Sequence of chain 1.B:
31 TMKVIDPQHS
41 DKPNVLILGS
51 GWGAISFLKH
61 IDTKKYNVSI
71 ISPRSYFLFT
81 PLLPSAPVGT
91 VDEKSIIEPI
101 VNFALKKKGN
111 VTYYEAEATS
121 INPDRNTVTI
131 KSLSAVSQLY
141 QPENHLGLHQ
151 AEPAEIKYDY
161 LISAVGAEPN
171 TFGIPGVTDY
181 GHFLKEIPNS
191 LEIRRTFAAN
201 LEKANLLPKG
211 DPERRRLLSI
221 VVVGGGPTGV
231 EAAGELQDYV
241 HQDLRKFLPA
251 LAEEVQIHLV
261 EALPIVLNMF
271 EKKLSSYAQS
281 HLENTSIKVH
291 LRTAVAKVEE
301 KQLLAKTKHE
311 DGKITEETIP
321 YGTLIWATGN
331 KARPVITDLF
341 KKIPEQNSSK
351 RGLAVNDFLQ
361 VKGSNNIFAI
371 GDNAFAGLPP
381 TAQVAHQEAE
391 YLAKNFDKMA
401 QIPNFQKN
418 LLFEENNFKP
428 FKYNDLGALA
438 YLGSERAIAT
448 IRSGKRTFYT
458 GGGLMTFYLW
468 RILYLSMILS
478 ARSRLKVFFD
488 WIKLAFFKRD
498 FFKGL

A small-molecule ligand and the protein it binds are described below.
Small molecule (SMILES): COCCOCCOCCOc1ccc(C(C)(C)CC(C)(C)C)cc1

Binding-site contacts:
Ligand atom C6 contacts residue PHE485 of chain 1.B at 4.3 Å (hydrophobic).
Ligand atom O15 contacts residue ALA492 of chain 1.B at 3.7 Å.
Ligand atom C13 contacts residue ARG468 of chain 1.B at 3.4 Å.
Ligand atom C3 contacts residue ARG468 of chain 1.B at 3.5 Å.
Ligand atom C11 contacts residue TRP488 of chain 1.B at 3.8 Å (hydrophobic).
Ligand atom C11 contacts residue ARG468 of chain 1.B at 4.0 Å.
Ligand atom C16 contacts residue ALA492 of chain 1.B at 4.0 Å (hydrophobic).
Ligand atom C20 contacts residue ALA492 of chain 1.B at 3.3 Å (hydrophobic).
Ligand atom C19 contacts residue ALA492 of chain 1.B at 4.0 Å (hydrophobic).
Ligand atom C3 contacts residue TYR465 of chain 1.B at 4.3 Å (hydrophobic).
Ligand atom C11 contacts residue ALA492 of chain 1.B at 3.6 Å (hydrophobic).
Ligand atom C6 contacts residue ARG468 of chain 1.B at 4.3 Å.
Ligand atom C3 contacts residue ILE469 of chain 1.B at 3.5 Å (hydrophobic).
Ligand atom C4 contacts residue LEU472 of chain 1.B at 3.7 Å (hydrophobic).
Ligand atom C10 contacts residue ARG468 of chain 1.B at 3.9 Å.
Ligand atom C5 contacts residue ARG468 of chain 1.B at 4.0 Å.
Ligand atom C4 contacts residue PHE485 of chain 1.B at 3.8 Å (hydrophobic).
Ligand atom C9 contacts residue ARG468 of chain 1.B at 3.5 Å.
Ligand atom O18 contacts residue ALA492 of chain 1.B at 3.8 Å.
Ligand atom C2 contacts residue ILE469 of chain 1.B at 4.3 Å (hydrophobic).
Ligand atom C7 contacts residue PHE485 of chain 1.B at 3.8 Å (hydrophobic).
Ligand atom C10 contacts residue ILE489 of chain 1.B at 4.3 Å (hydrophobic).
Ligand atom C12 contacts residue ARG468 of chain 1.B at 3.8 Å.
Ligand atom C17 contacts residue ALA492 of chain 1.B at 4.4 Å (hydrophobic).
Ligand atom C10 contacts residue TRP488 of chain 1.B at 3.9 Å (hydrophobic).
Ligand atom C7 contacts residue ARG468 of chain 1.B at 4.3 Å.
Ligand atom C7 contacts residue TRP488 of chain 1.B at 3.6 Å (hydrophobic).
Ligand atom C13 contacts residue TYR465 of chain 1.B at 4.3 Å (hydrophobic).
Ligand atom C7 contacts residue ILE489 of chain 1.B at 4.3 Å (hydrophobic).
Ligand atom C12 contacts residue ALA492 of chain 1.B at 4.1 Å (hydrophobic).
Ligand atom C8 contacts residue PHE485 of chain 1.B at 3.7 Å (hydrophobic).
Ligand atom C16 contacts residue ARG468 of chain 1.B at 4.4 Å.
Ligand atom C14 contacts residue ARG468 of chain 1.B at 3.3 Å.